Binding-site contacts:
Ligand atom C4 contacts residue PRO74 of chain 1.B at 3.8 Å (hydrophobic).
Ligand atom C10 contacts residue SER65 of chain 1.B at 4.0 Å.
Ligand atom C7 contacts residue THR63 of chain 1.B at 4.2 Å.
Ligand atom C10 contacts residue PRO73 of chain 1.B at 4.3 Å (hydrophobic).
Ligand atom C10 contacts residue VAL64 of chain 1.B at 4.4 Å (hydrophobic).
Ligand atom C11 contacts residue THR63 of chain 1.B at 3.6 Å.
Ligand atom N5 contacts residue THR63 of chain 1.B at 3.0 Å (h-bond).
Ligand atom O7 contacts residue SER65 of chain 1.B at 4.0 Å.
Ligand atom C10 contacts residue ALA72 of chain 1.B at 3.2 Å (hydrophobic).
Ligand atom C9 contacts residue ARG127 of chain 1.A at 4.4 Å.
Ligand atom N5 contacts residue PRO74 of chain 1.B at 4.1 Å.
Ligand atom O7 contacts residue VAL64 of chain 1.B at 3.7 Å.
Ligand atom O4 contacts residue ALA72 of chain 1.B at 2.7 Å (h-bond).
Ligand atom O10 contacts residue ALA72 of chain 1.B at 2.9 Å (h-bond).
Ligand atom C7 contacts residue VAL64 of chain 1.B at 3.5 Å (hydrophobic).
Ligand atom O4 contacts residue PRO74 of chain 1.B at 3.9 Å.
Ligand atom C11 contacts residue ALA72 of chain 1.B at 3.6 Å (hydrophobic).
Ligand atom C4 contacts residue THR63 of chain 1.B at 4.3 Å.
Ligand atom O10 contacts residue SER70 of chain 1.B at 3.7 Å.
Ligand atom C5 contacts residue ALA72 of chain 1.B at 4.1 Å (hydrophobic).
Ligand atom N5 contacts residue ALA72 of chain 1.B at 3.5 Å (h-bond).
Ligand atom C11 contacts residue VAL64 of chain 1.B at 4.2 Å (hydrophobic).
Ligand atom C10 contacts residue THR63 of chain 1.B at 4.0 Å.
Ligand atom O10 contacts residue SER65 of chain 1.B at 3.4 Å.
Ligand atom C4 contacts residue ALA72 of chain 1.B at 3.6 Å (hydrophobic).
Ligand atom O10 contacts residue ASP71 of chain 1.B at 3.7 Å.
Ligand atom C11 contacts residue ASP71 of chain 1.B at 3.7 Å.
Ligand atom C9 contacts residue VAL64 of chain 1.B at 3.0 Å (hydrophobic).
Ligand atom C5 contacts residue THR63 of chain 1.B at 3.9 Å.
Ligand atom C10 contacts residue ASP71 of chain 1.B at 4.3 Å.
Ligand atom O9 contacts residue VAL64 of chain 1.B at 4.2 Å.
Ligand atom C11 contacts residue SER65 of chain 1.B at 3.8 Å.
Ligand atom C8 contacts residue VAL64 of chain 1.B at 3.8 Å (hydrophobic).
Ligand atom O1A contacts residue PRO74 of chain 1.B at 4.4 Å.
Ligand atom O8 contacts residue THR63 of chain 1.B at 3.6 Å.
Ligand atom C11 contacts residue PRO73 of chain 1.B at 3.9 Å (hydrophobic).
Ligand atom O1B contacts residue THR63 of chain 1.B at 3.8 Å.
Ligand atom C6 contacts residue THR63 of chain 1.B at 3.8 Å.
Ligand atom C11 contacts residue HIS122 of chain 1.A at 4.0 Å.
Ligand atom C11 contacts residue PRO74 of chain 1.B at 4.3 Å (hydrophobic).

Sequence of chain 1.A:
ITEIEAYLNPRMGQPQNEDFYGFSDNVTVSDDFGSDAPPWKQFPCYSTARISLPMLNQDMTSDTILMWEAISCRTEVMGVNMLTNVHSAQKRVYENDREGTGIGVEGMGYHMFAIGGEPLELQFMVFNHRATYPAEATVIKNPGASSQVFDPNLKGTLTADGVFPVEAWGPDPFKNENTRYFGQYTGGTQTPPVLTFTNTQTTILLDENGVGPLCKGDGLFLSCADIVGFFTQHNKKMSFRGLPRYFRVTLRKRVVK

Sequence of chain 1.B:
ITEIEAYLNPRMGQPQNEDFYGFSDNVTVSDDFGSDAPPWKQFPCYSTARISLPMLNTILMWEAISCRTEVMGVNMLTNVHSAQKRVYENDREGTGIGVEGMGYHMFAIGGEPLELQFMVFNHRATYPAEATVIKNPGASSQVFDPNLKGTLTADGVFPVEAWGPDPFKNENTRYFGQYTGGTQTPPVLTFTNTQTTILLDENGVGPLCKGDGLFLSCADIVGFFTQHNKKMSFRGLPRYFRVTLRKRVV

This protein binds this small molecule.
Small molecule (SMILES): CC(=O)N[C@H]1[C@H]([C@H](O)[C@H](O)CO)O[C@@](O)(C(=O)O)C[C@@H]1O